The protein below binds the small molecule below.
Small molecule (SMILES): O=C(NCCN1CCOCC1)c1cc(O[C@H]2O[C@H](CO)[C@H](O)[C@H](O)[C@H]2O)cc([N+](=O)[O-])c1

Sequence of chain 1.A:
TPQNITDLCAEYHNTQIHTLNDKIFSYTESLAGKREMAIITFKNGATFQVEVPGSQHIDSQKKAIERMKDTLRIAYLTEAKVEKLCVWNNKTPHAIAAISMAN

Sequence of chain 1.E:
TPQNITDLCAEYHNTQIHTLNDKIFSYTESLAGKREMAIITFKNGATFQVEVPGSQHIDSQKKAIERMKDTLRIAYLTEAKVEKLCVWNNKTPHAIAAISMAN

Binding-site contacts:
Ligand atom C6 contacts residue TRP88 of chain 1.E at 3.6 Å (hydrophobic).
Ligand atom C4 contacts residue GLU51 of chain 1.E at 3.3 Å.
Ligand atom C3 contacts residue ASN90 of chain 1.E at 3.7 Å.
Ligand atom C8' contacts residue GLY33 of chain 1.A at 3.3 Å.
Ligand atom O6 contacts residue GLN56 of chain 1.E at 3.9 Å.
Ligand atom C5B contacts residue ILE58 of chain 1.E at 3.3 Å (hydrophobic).
Ligand atom C6 contacts residue HIS57 of chain 1.E at 3.5 Å.
Ligand atom O2 contacts residue ASN90 of chain 1.E at 3.0 Å (h-bond).
Ligand atom C7B contacts residue GLN61 of chain 1.E at 3.5 Å.
Ligand atom C7' contacts residue TYR12 of chain 1.E at 3.8 Å (hydrophobic).
Ligand atom O3' contacts residue GLY33 of chain 1.A at 2.9 Å (h-bond).
Ligand atom O3' contacts residue ALA32 of chain 1.A at 3.8 Å.
Ligand atom C3 contacts residue LYS91 of chain 1.E at 3.6 Å.
Ligand atom O4 contacts residue GLN56 of chain 1.E at 3.3 Å.
Ligand atom C4 contacts residue LYS91 of chain 1.E at 3.9 Å.
Ligand atom O3 contacts residue ASN90 of chain 1.E at 2.7 Å (h-bond).
Ligand atom C7' contacts residue GLY33 of chain 1.A at 3.5 Å.
Ligand atom O5 contacts residue GLN56 of chain 1.E at 3.6 Å.
Ligand atom O3' contacts residue TYR12 of chain 1.E at 3.8 Å.
Ligand atom O3' contacts residue GLN61 of chain 1.E at 3.4 Å (h-bond).
Ligand atom N4' contacts residue ILE58 of chain 1.E at 3.8 Å.
Ligand atom C4 contacts residue TRP88 of chain 1.E at 3.5 Å (hydrophobic).
Ligand atom N2' contacts residue GLY33 of chain 1.A at 3.2 Å.
Ligand atom O3 contacts residue LYS91 of chain 1.E at 2.8 Å (salt-bridge).
Ligand atom C5 contacts residue TRP88 of chain 1.E at 3.6 Å (hydrophobic).
Ligand atom N2' contacts residue TYR12 of chain 1.E at 3.6 Å.
Ligand atom O3 contacts residue TRP88 of chain 1.E at 3.7 Å.
Ligand atom C7B contacts residue ILE58 of chain 1.E at 3.5 Å (hydrophobic).
Ligand atom C3 contacts residue TRP88 of chain 1.E at 3.6 Å (hydrophobic).
Ligand atom C3B contacts residue GLN56 of chain 1.E at 2.8 Å.
Ligand atom C6' contacts residue TRP88 of chain 1.E at 3.9 Å (hydrophobic).
Ligand atom C2B contacts residue GLN56 of chain 1.E at 3.3 Å.
Ligand atom O1 contacts residue TRP88 of chain 1.E at 3.8 Å.
Ligand atom O6 contacts residue GLN61 of chain 1.E at 3.0 Å (h-bond).
Ligand atom O4 contacts residue LYS91 of chain 1.E at 2.9 Å (salt-bridge).
Ligand atom C2 contacts residue LYS91 of chain 1.E at 3.9 Å.
Ligand atom O4 contacts residue GLU51 of chain 1.E at 2.5 Å (salt-bridge).
Ligand atom O3' contacts residue TRP88 of chain 1.E at 3.5 Å.
Ligand atom O6 contacts residue HIS57 of chain 1.E at 3.5 Å.
Ligand atom O6 contacts residue TRP88 of chain 1.E at 3.7 Å.